Binding-site contacts:
Ligand atom C23 contacts residue GLN87 of chain 1.A at 3.8 Å.
Ligand atom C15 contacts residue ASP188 of chain 1.A at 3.9 Å.
Ligand atom C15 contacts residue GLY217 of chain 1.A at 3.9 Å.
Ligand atom C13 contacts residue GLY215 of chain 1.A at 4.0 Å.
Ligand atom C4 contacts residue TRP214 of chain 1.A at 3.6 Å (hydrophobic).
Ligand atom C24 contacts residue TYR84 of chain 1.C at 3.5 Å (hydrophobic).
Ligand atom O37 contacts residue GLY215 of chain 1.A at 3.7 Å.
Ligand atom C1 contacts residue GLN191 of chain 1.A at 3.9 Å.
Ligand atom C25 contacts residue PRO48 of chain 1.C at 3.9 Å (hydrophobic).
Ligand atom C8 contacts residue GLN191 of chain 1.A at 3.7 Å.
Ligand atom N33 contacts residue SER189 of chain 1.A at 2.8 Å (h-bond).
Ligand atom C1 contacts residue CYS190 of chain 1.A at 3.5 Å (hydrophobic).
Ligand atom C17 contacts residue GLY215 of chain 1.A at 3.3 Å.
Ligand atom C5 contacts residue TRP214 of chain 1.A at 3.6 Å (hydrophobic).
Ligand atom C6 contacts residue VAL212 of chain 1.A at 3.7 Å (hydrophobic).
Ligand atom C15 contacts residue GLY225 of chain 1.A at 3.7 Å.
Ligand atom C2 contacts residue CYS190 of chain 1.A at 3.8 Å (hydrophobic).
Ligand atom N33 contacts residue ASP188 of chain 1.A at 2.7 Å (salt-bridge).
Ligand atom C17 contacts residue GLY217 of chain 1.A at 3.8 Å.
Ligand atom C1 contacts residue SER194 of chain 1.A at 3.4 Å.
Ligand atom C23 contacts residue TRP214 of chain 1.A at 3.9 Å (hydrophobic).
Ligand atom C6 contacts residue SER189 of chain 1.A at 3.5 Å.
Ligand atom N33 contacts residue GLY217 of chain 1.A at 3.6 Å.
Ligand atom C15 contacts residue SER189 of chain 1.A at 3.8 Å.
Ligand atom C23 contacts residue TYR84 of chain 1.C at 3.5 Å (hydrophobic).
Ligand atom C1 contacts residue VAL212 of chain 1.A at 3.8 Å (hydrophobic).
Ligand atom O37 contacts residue GLY217 of chain 1.A at 3.1 Å (h-bond).
Ligand atom C19 contacts residue GLY215 of chain 1.A at 3.4 Å.
Ligand atom C4 contacts residue GLY217 of chain 1.A at 3.5 Å.
Ligand atom C6 contacts residue CYS190 of chain 1.A at 3.8 Å (hydrophobic).
Ligand atom C22 contacts residue GLN87 of chain 1.A at 3.8 Å.
Ligand atom C14 contacts residue GLY215 of chain 1.A at 3.6 Å.
Ligand atom C4 contacts residue GLY215 of chain 1.A at 3.5 Å.
Ligand atom O15 contacts residue SER194 of chain 1.A at 3.4 Å (h-bond).
Ligand atom C15 contacts residue TRP214 of chain 1.A at 3.3 Å (hydrophobic).
Ligand atom O15 contacts residue GLN191 of chain 1.A at 3.5 Å.
Ligand atom C2 contacts residue SER194 of chain 1.A at 3.7 Å.
Ligand atom N22 contacts residue GLY215 of chain 1.A at 3.7 Å.
Ligand atom C5 contacts residue GLY215 of chain 1.A at 3.9 Å.
Ligand atom C2 contacts residue GLN191 of chain 1.A at 3.7 Å.

Sequence of chain 1.A:
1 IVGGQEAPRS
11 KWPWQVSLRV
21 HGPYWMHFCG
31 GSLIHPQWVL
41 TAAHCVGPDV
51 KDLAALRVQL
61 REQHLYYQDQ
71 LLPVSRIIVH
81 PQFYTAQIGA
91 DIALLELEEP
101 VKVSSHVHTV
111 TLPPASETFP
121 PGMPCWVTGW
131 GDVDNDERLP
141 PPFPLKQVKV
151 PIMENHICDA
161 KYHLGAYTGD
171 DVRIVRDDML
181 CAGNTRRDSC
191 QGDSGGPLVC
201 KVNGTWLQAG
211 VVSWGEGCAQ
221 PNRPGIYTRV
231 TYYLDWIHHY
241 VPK

A protein and the small-molecule ligand that binds it are described below.
Small molecule (SMILES): NCc1ccc2c(c1)C1(CCN(C(=O)C=Cc3ccccc3)CC1)CO2

Sequence of chain 1.C:
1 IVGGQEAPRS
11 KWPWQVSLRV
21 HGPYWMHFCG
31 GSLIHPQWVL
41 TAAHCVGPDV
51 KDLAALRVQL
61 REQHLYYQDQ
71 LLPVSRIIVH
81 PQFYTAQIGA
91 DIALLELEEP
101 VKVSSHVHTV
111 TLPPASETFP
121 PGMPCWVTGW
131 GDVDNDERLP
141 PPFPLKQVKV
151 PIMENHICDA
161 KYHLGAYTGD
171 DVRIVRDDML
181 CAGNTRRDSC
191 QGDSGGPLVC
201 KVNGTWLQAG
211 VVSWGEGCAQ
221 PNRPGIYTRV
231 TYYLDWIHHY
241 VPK